This small molecule binds to this protein.
Small molecule (SMILES): COc1cc(-c2cc3c(c(=O)o2)C[C@]2(O)[C@@]4(C)C(=O)C=CC(C)(C)[C@]4(O)CC[C@@]2(C)O3)cc(OC)c1OC

Binding-site contacts:
Ligand atom O7 contacts residue PHE294 of chain 1.B at 3.9 Å.
Ligand atom C26 contacts residue TYR340 of chain 1.B at 3.4 Å (hydrophobic).
Ligand atom C7 contacts residue PHE296 of chain 1.B at 3.9 Å (hydrophobic).
Ligand atom C12 contacts residue PHE337 of chain 1.B at 3.6 Å (hydrophobic).
Ligand atom C23 contacts residue TRP85 of chain 1.B at 3.5 Å (hydrophobic).
Ligand atom C29 contacts residue TYR71 of chain 1.B at 3.5 Å (hydrophobic).
Ligand atom C8 contacts residue TRP285 of chain 1.B at 3.5 Å (hydrophobic).
Ligand atom C9 contacts residue TYR340 of chain 1.B at 3.3 Å (hydrophobic).
Ligand atom C10 contacts residue TYR123 of chain 1.B at 3.1 Å (hydrophobic).
Ligand atom C26 contacts residue TYR336 of chain 1.B at 3.4 Å (hydrophobic).
Ligand atom O9 contacts residue TYR123 of chain 1.B at 2.7 Å (h-bond).
Ligand atom C27 contacts residue TYR340 of chain 1.B at 3.2 Å (hydrophobic).
Ligand atom C20 contacts residue SER202 of chain 1.B at 3.5 Å.
Ligand atom C6 contacts residue TRP285 of chain 1.B at 3.7 Å (hydrophobic).
Ligand atom O1 contacts residue PHE296 of chain 1.B at 3.6 Å.
Ligand atom O6 contacts residue TYR340 of chain 1.B at 3.9 Å.
Ligand atom O7 contacts residue PHE337 of chain 1.B at 3.3 Å.
Ligand atom O7 contacts residue PHE296 of chain 1.B at 3.8 Å.
Ligand atom C9 contacts residue TYR123 of chain 1.B at 3.4 Å (hydrophobic).
Ligand atom C14 contacts residue TYR123 of chain 1.B at 3.7 Å (hydrophobic).
Ligand atom C21 contacts residue SER202 of chain 1.B at 3.9 Å.
Ligand atom C8 contacts residue TYR340 of chain 1.B at 3.7 Å (hydrophobic).
Ligand atom C2 contacts residue TRP285 of chain 1.B at 3.6 Å (hydrophobic).
Ligand atom O1 contacts residue PHE337 of chain 1.B at 3.6 Å.
Ligand atom C27 contacts residue SER292 of chain 1.B at 3.1 Å.
Ligand atom C2 contacts residue TYR340 of chain 1.B at 3.7 Å (hydrophobic).
Ligand atom O6 contacts residue TRP285 of chain 1.B at 3.7 Å.
Ligand atom C13 contacts residue TYR123 of chain 1.B at 3.8 Å (hydrophobic).
Ligand atom C23 contacts residue TYR336 of chain 1.B at 3.8 Å (hydrophobic).
Ligand atom C25 contacts residue TYR336 of chain 1.B at 3.9 Å (hydrophobic).
Ligand atom C10 contacts residue TYR340 of chain 1.B at 3.9 Å (hydrophobic).
Ligand atom O3 contacts residue SER292 of chain 1.B at 3.8 Å.
Ligand atom C20 contacts residue HIS446 of chain 1.B at 3.6 Å.
Ligand atom O2 contacts residue GLY120 of chain 1.B at 3.3 Å.
Ligand atom C1 contacts residue TRP285 of chain 1.B at 3.5 Å (hydrophobic).
Ligand atom C25 contacts residue PHE337 of chain 1.B at 3.9 Å (hydrophobic).
Ligand atom C28 contacts residue TRP285 of chain 1.B at 3.6 Å (hydrophobic).
Ligand atom C11 contacts residue TYR123 of chain 1.B at 3.8 Å (hydrophobic).
Ligand atom O8 contacts residue TYR123 of chain 1.B at 2.9 Å (h-bond).
Ligand atom C24 contacts residue TRP85 of chain 1.B at 3.4 Å (hydrophobic).

Sequence of chain 1.B:
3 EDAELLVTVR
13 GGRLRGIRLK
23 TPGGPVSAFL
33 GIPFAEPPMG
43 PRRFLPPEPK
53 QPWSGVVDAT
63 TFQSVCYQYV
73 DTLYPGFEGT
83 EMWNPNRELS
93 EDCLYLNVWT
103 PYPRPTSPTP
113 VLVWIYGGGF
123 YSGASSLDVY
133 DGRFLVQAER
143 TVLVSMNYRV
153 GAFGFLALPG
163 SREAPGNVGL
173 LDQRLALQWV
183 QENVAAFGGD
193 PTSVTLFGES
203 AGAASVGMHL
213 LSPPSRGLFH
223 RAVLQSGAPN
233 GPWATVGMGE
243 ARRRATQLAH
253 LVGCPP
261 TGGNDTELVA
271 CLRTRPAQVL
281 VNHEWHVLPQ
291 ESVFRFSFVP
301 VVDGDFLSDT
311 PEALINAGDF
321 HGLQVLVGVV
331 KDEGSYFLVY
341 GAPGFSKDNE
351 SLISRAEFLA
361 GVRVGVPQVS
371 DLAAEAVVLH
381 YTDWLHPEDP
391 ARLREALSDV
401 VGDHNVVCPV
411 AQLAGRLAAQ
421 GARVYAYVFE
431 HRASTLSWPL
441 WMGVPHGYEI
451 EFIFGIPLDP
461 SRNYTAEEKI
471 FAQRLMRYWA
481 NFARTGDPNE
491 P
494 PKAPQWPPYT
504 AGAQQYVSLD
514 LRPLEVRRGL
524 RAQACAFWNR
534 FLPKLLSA